Binding-site contacts:
Ligand atom C7 contacts residue ASP97 of chain 1.A at 3.6 Å.
Ligand atom C10 contacts residue ASN95 of chain 1.A at 3.5 Å.
Ligand atom N2 contacts residue GLU92 of chain 1.A at 3.7 Å.
Ligand atom O1 contacts residue ASN95 of chain 1.A at 3.5 Å (h-bond).
Ligand atom O1 contacts residue ILE20 of chain 1.A at 3.8 Å.
Ligand atom C8 contacts residue LEU143 of chain 1.A at 3.8 Å (hydrophobic).
Ligand atom C3 contacts residue ILE20 of chain 1.A at 3.6 Å (hydrophobic).
Ligand atom C1 contacts residue ASP97 of chain 1.A at 3.5 Å.
Ligand atom N2 contacts residue CYS93 of chain 1.A at 3.8 Å.
Ligand atom C1 contacts residue SER100 of chain 1.A at 3.2 Å.
Ligand atom C7 contacts residue ILE96 of chain 1.A at 3.7 Å (hydrophobic).
Ligand atom C8 contacts residue ILE96 of chain 1.A at 3.8 Å (hydrophobic).
Ligand atom O1 contacts residue GLY94 of chain 1.A at 3.0 Å (h-bond).
Ligand atom C22 contacts residue ILE152 of chain 1.A at 3.4 Å (hydrophobic).
Ligand atom C contacts residue SER100 of chain 1.A at 3.4 Å.
Ligand atom C13 contacts residue GLY94 of chain 1.A at 3.8 Å.
Ligand atom N5 contacts residue ILE152 of chain 1.A at 3.6 Å.
Ligand atom N1 contacts residue GLY94 of chain 1.A at 2.9 Å (h-bond).
Ligand atom N1 contacts residue LEU143 of chain 1.A at 3.7 Å.
Ligand atom C14 contacts residue GLU92 of chain 1.A at 3.3 Å.
Ligand atom N3 contacts residue LEU143 of chain 1.A at 3.6 Å.
Ligand atom C14 contacts residue ALA40 of chain 1.A at 3.6 Å (hydrophobic).
Ligand atom N2 contacts residue LEU143 of chain 1.A at 3.6 Å.
Ligand atom C14 contacts residue LEU143 of chain 1.A at 3.6 Å (hydrophobic).
Ligand atom N2 contacts residue GLY94 of chain 1.A at 3.0 Å (h-bond).
Ligand atom C11 contacts residue ASN95 of chain 1.A at 3.5 Å.
Ligand atom C13 contacts residue ILE20 of chain 1.A at 3.5 Å (hydrophobic).
Ligand atom C13 contacts residue LEU143 of chain 1.A at 3.5 Å (hydrophobic).
Ligand atom C2 contacts residue ILE20 of chain 1.A at 3.4 Å (hydrophobic).
Ligand atom C12 contacts residue GLY94 of chain 1.A at 3.8 Å.
Ligand atom C22 contacts residue LYS42 of chain 1.A at 3.7 Å.
Ligand atom N1 contacts residue ILE20 of chain 1.A at 3.6 Å.
Ligand atom N3 contacts residue ILE20 of chain 1.A at 3.6 Å.
Ligand atom C9 contacts residue GLY94 of chain 1.A at 3.6 Å.
Ligand atom C12 contacts residue LYS18 of chain 1.A at 3.8 Å.
Ligand atom C19 contacts residue VAL28 of chain 1.A at 3.8 Å (hydrophobic).
Ligand atom C12 contacts residue ASN95 of chain 1.A at 3.5 Å.
Ligand atom C10 contacts residue GLY94 of chain 1.A at 3.7 Å.
Ligand atom C21 contacts residue ILE152 of chain 1.A at 3.8 Å (hydrophobic).
Ligand atom N5 contacts residue LYS42 of chain 1.A at 3.0 Å (salt-bridge).

Sequence of chain 1.A:
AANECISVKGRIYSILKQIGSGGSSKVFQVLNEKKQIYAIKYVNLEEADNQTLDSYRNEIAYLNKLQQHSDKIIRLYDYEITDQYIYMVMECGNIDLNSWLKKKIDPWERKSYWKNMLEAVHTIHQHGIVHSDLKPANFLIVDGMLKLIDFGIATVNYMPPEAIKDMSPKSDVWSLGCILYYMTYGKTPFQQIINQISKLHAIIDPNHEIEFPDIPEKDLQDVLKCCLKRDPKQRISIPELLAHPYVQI

A protein and the small-molecule ligand that binds it are described below.
Small molecule (SMILES): COc1cc(OC2CCN(C)CC2)ccc1Nc1nccc(-c2c[nH]c3cnccc23)n1